Sequence of chain 2.A:
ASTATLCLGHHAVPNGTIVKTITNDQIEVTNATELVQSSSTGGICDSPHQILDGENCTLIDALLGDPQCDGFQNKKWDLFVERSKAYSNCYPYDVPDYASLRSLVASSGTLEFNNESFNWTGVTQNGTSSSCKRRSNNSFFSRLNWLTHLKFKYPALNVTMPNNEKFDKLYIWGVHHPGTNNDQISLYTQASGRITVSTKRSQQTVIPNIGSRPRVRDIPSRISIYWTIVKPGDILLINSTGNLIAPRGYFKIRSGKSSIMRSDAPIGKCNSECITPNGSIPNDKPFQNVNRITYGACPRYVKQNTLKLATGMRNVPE

A protein and the small-molecule ligand that binds it are described below.
Small molecule (SMILES): CC(=O)N[C@@H]1[C@@H](O)[C@H](O)[C@@H](CO)O[C@H]1O

Binding-site contacts:
Ligand atom C3 contacts residue ASN126 of chain 2.A at 3.8 Å.
Ligand atom C5 contacts residue ARG248 of chain 2.A at 4.2 Å.
Ligand atom O5 contacts residue ASN126 of chain 2.A at 2.4 Å (h-bond).
Ligand atom C5 contacts residue ASN126 of chain 2.A at 3.7 Å.
Ligand atom C2 contacts residue ASN126 of chain 2.A at 2.5 Å.
Ligand atom O6 contacts residue ARG248 of chain 2.A at 4.4 Å.
Ligand atom C8 contacts residue GLN125 of chain 2.A at 4.1 Å.
Ligand atom O5 contacts residue ARG248 of chain 2.A at 3.8 Å.
Ligand atom C1 contacts residue ASN126 of chain 2.A at 1.4 Å.
Ligand atom C1 contacts residue ARG248 of chain 2.A at 3.8 Å.
Ligand atom N2 contacts residue ASN126 of chain 2.A at 2.9 Å (h-bond).
Ligand atom O7 contacts residue ASN126 of chain 2.A at 3.5 Å (h-bond).
Ligand atom C4 contacts residue ASN126 of chain 2.A at 4.2 Å.
Ligand atom C7 contacts residue ASN126 of chain 2.A at 3.4 Å.